A protein and the small-molecule ligand that binds it are described below.
Small molecule (SMILES): CC(=O)N[C@@H]1[C@@H](O)[C@H](O)[C@@H](CO)O[C@H]1O

Sequence of chain 1.D:
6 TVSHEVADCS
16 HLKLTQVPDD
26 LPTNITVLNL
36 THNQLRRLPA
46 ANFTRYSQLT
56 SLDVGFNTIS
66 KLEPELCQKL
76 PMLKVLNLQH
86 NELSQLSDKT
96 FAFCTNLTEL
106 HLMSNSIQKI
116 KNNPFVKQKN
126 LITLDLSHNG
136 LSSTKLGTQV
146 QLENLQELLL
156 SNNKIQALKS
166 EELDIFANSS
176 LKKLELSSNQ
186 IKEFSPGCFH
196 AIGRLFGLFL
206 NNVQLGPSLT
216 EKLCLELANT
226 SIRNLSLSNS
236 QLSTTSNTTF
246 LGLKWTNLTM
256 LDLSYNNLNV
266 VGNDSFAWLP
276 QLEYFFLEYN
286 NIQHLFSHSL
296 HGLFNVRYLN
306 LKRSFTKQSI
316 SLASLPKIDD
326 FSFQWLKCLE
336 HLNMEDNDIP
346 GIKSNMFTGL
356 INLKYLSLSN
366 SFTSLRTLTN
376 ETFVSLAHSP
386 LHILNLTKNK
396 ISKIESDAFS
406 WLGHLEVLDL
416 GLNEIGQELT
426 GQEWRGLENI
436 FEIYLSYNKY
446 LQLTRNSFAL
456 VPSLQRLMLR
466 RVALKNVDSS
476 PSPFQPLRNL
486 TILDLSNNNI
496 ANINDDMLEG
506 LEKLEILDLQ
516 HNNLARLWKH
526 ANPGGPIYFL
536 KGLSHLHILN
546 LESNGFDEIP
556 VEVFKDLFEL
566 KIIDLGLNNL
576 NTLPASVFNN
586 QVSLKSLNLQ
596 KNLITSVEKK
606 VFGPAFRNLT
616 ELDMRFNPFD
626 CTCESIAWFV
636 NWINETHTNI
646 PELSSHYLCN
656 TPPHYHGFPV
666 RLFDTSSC

Binding-site contacts:
Ligand atom O7 contacts residue SER292 of chain 1.D at 4.3 Å.
Ligand atom C7 contacts residue ASN268 of chain 1.D at 4.0 Å.
Ligand atom O5 contacts residue PHE291 of chain 1.D at 4.5 Å.
Ligand atom O5 contacts residue ASN268 of chain 1.D at 2.4 Å (h-bond).
Ligand atom N2 contacts residue ASN268 of chain 1.D at 2.9 Å (h-bond).
Ligand atom C7 contacts residue HIS293 of chain 1.D at 3.8 Å.
Ligand atom C5 contacts residue ASN268 of chain 1.D at 3.7 Å.
Ligand atom C2 contacts residue ASN268 of chain 1.D at 2.5 Å.
Ligand atom C1 contacts residue ASN268 of chain 1.D at 1.4 Å.
Ligand atom C8 contacts residue HIS293 of chain 1.D at 3.5 Å.
Ligand atom C6 contacts residue PHE291 of chain 1.D at 3.7 Å (hydrophobic).
Ligand atom O6 contacts residue PHE291 of chain 1.D at 3.1 Å.
Ligand atom O7 contacts residue HIS293 of chain 1.D at 3.7 Å.
Ligand atom O6 contacts residue ASN268 of chain 1.D at 4.0 Å.
Ligand atom C3 contacts residue ASN268 of chain 1.D at 3.8 Å.
Ligand atom C4 contacts residue ASN268 of chain 1.D at 4.3 Å.
Ligand atom C4 contacts residue PHE291 of chain 1.D at 4.2 Å (hydrophobic).